A protein and the small-molecule ligand that binds it are described below.
Small molecule (SMILES): CC(C)[C@@H](N)C(=O)NS(=O)(=O)OC[C@H]1O[C@@H](n2cnc3c(N)ncnc32)[C@H](O)[C@@H]1O

Sequence of chain 1.A:
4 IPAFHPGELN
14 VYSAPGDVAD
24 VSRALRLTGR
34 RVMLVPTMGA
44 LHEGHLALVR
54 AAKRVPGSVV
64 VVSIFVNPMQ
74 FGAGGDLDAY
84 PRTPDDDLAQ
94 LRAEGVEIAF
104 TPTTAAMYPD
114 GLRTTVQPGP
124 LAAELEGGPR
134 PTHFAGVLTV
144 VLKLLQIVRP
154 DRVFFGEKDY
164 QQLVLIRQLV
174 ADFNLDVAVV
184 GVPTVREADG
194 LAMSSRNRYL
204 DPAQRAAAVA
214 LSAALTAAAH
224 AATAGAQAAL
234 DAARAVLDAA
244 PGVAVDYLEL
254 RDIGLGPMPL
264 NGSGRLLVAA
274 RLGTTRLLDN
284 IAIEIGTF

Binding-site contacts:
Ligand atom N7 contacts residue HIS45 of chain 1.A at 3.2 Å.
Ligand atom C2 contacts residue VAL188 of chain 1.A at 3.8 Å (hydrophobic).
Ligand atom N3 contacts residue LEU51 of chain 1.A at 3.7 Å.
Ligand atom C6 contacts residue GLY47 of chain 1.A at 3.4 Å.
Ligand atom O3' contacts residue GLY159 of chain 1.A at 2.9 Å (h-bond).
Ligand atom C5' contacts residue PRO39 of chain 1.A at 3.4 Å (hydrophobic).
Ligand atom C5' contacts residue HIS48 of chain 1.A at 3.5 Å.
Ligand atom N contacts residue GLN165 of chain 1.A at 2.7 Å (h-bond).
Ligand atom N6 contacts residue VAL188 of chain 1.A at 3.1 Å (h-bond).
Ligand atom O4' contacts residue HIS48 of chain 1.A at 3.2 Å.
Ligand atom O5' contacts residue HIS48 of chain 1.A at 3.5 Å (h-bond).
Ligand atom O2' contacts residue GLY159 of chain 1.A at 3.5 Å (h-bond).
Ligand atom C4' contacts residue LEU51 of chain 1.A at 3.8 Å (hydrophobic).
Ligand atom C2 contacts residue PRO186 of chain 1.A at 3.8 Å (hydrophobic).
Ligand atom C2 contacts residue GLY47 of chain 1.A at 3.7 Å.
Ligand atom OAF contacts residue TYR83 of chain 1.A at 3.6 Å.
Ligand atom N6 contacts residue MET196 of chain 1.A at 2.8 Å (h-bond).
Ligand atom N7 contacts residue MET196 of chain 1.A at 3.5 Å (h-bond).
Ligand atom CG2 contacts residue GLN165 of chain 1.A at 3.5 Å.
Ligand atom N3 contacts residue GLY47 of chain 1.A at 3.6 Å.
Ligand atom N6 contacts residue GLY47 of chain 1.A at 3.7 Å.
Ligand atom O3' contacts residue PHE158 of chain 1.A at 3.4 Å.
Ligand atom NAP contacts residue MET41 of chain 1.A at 3.5 Å.
Ligand atom C2' contacts residue ASP162 of chain 1.A at 3.2 Å.
Ligand atom O4' contacts residue LEU51 of chain 1.A at 3.7 Å.
Ligand atom O2' contacts residue ASP162 of chain 1.A at 2.7 Å (salt-bridge).
Ligand atom CG2 contacts residue PHE158 of chain 1.A at 3.2 Å (hydrophobic).
Ligand atom N1 contacts residue GLY47 of chain 1.A at 3.6 Å.
Ligand atom N1 contacts residue THR187 of chain 1.A at 3.5 Å.
Ligand atom O contacts residue GLN165 of chain 1.A at 3.1 Å (h-bond).
Ligand atom OAG contacts residue THR40 of chain 1.A at 3.7 Å.
Ligand atom OAG contacts residue HIS48 of chain 1.A at 3.1 Å (h-bond).
Ligand atom CA contacts residue GLN165 of chain 1.A at 3.8 Å.
Ligand atom OAG contacts residue MET41 of chain 1.A at 2.9 Å (h-bond).
Ligand atom C6 contacts residue VAL188 of chain 1.A at 3.7 Å (hydrophobic).
Ligand atom C5 contacts residue GLY47 of chain 1.A at 3.8 Å.
Ligand atom O3' contacts residue LEU51 of chain 1.A at 3.8 Å.
Ligand atom N3 contacts residue GLY159 of chain 1.A at 3.5 Å.
Ligand atom N1 contacts residue VAL188 of chain 1.A at 2.9 Å (h-bond).
Ligand atom N contacts residue GLN73 of chain 1.A at 3.1 Å (h-bond).